Sequence of chain 1.F:
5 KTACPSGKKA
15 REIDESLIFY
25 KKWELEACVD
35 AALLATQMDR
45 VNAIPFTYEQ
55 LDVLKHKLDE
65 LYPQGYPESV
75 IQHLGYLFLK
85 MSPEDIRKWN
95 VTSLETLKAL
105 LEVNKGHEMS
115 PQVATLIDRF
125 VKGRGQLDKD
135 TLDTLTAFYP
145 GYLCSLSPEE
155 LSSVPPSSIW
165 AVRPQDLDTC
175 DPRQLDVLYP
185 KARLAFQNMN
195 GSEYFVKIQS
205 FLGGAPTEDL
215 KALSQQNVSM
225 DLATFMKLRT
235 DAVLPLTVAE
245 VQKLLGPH

Binding-site contacts:
Ligand atom C3 contacts residue ASN221 of chain 1.F at 3.8 Å.
Ligand atom O5 contacts residue ASN221 of chain 1.F at 2.4 Å (h-bond).
Ligand atom C7 contacts residue ASN221 of chain 1.F at 3.2 Å.
Ligand atom C4 contacts residue ASN221 of chain 1.F at 4.3 Å.
Ligand atom C2 contacts residue ASN221 of chain 1.F at 2.5 Å.
Ligand atom N2 contacts residue ASN221 of chain 1.F at 2.6 Å (h-bond).
Ligand atom C8 contacts residue ASN221 of chain 1.F at 3.9 Å.
Ligand atom O7 contacts residue ASN221 of chain 1.F at 3.6 Å.
Ligand atom C1 contacts residue ASN221 of chain 1.F at 1.4 Å.
Ligand atom C5 contacts residue ASN221 of chain 1.F at 3.7 Å.

The protein below binds the small molecule below.
Small molecule (SMILES): CC(=O)N[C@H]1[C@H](O[C@H]2[C@H](O)[C@@H](NC(C)=O)CO[C@@H]2CO)O[C@H](CO)[C@@H](O[C@@H]2O[C@H](CO)[C@@H](O)[C@H](O)[C@@H]2O)[C@@H]1O